Sequence of chain 1.B:
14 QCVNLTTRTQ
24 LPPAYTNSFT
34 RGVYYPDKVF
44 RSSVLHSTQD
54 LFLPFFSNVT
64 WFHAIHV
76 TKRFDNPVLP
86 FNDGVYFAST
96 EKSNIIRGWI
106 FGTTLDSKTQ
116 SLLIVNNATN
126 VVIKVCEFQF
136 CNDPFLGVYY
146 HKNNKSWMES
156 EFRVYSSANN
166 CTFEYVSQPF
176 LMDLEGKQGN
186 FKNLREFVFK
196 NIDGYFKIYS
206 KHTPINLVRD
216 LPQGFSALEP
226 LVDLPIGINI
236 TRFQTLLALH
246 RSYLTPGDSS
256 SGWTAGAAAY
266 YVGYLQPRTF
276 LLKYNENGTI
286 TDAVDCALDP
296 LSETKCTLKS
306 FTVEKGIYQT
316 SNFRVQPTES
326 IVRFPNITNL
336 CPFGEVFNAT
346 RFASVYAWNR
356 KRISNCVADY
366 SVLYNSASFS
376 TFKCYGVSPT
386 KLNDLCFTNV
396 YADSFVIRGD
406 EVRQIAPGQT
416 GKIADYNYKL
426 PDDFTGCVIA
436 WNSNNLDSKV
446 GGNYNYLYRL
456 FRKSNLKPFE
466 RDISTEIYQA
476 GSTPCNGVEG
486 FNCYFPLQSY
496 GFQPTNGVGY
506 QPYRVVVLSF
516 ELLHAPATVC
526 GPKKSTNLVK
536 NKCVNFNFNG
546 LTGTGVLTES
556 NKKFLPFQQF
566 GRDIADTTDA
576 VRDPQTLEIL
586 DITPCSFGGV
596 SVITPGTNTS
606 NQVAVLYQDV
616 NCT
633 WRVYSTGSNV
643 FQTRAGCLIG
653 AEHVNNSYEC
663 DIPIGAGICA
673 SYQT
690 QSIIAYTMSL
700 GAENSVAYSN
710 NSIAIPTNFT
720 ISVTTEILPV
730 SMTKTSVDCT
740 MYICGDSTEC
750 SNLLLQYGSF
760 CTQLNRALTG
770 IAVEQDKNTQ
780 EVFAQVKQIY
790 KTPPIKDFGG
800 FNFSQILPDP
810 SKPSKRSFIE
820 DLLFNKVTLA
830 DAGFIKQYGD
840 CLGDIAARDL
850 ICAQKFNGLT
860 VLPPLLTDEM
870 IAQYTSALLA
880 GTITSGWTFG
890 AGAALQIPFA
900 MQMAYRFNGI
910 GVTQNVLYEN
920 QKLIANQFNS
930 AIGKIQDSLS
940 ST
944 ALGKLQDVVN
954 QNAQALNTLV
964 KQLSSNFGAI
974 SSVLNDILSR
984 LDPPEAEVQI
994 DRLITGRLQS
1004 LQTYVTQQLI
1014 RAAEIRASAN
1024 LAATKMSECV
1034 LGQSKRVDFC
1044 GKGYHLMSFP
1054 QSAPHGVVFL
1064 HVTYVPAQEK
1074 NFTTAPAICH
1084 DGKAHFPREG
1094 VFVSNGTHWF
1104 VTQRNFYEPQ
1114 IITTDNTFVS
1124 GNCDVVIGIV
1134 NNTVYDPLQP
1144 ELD

The protein below binds the small molecule below.
Small molecule (SMILES): CC(=O)N[C@H]1[C@H](O[C@H]2[C@H](O)[C@@H](NC(C)=O)CO[C@@H]2CO)O[C@H](CO)[C@@H](O)[C@@H]1O

Binding-site contacts:
Ligand atom C5 contacts residue ASN717 of chain 1.B at 3.6 Å.
Ligand atom O6 contacts residue LEU922 of chain 1.B at 4.5 Å.
Ligand atom N2 contacts residue ASN717 of chain 1.B at 2.9 Å (h-bond).
Ligand atom O7 contacts residue LEU922 of chain 1.B at 4.0 Å.
Ligand atom O5 contacts residue ASN717 of chain 1.B at 2.3 Å (h-bond).
Ligand atom O7 contacts residue ASN717 of chain 1.B at 3.6 Å.
Ligand atom O5 contacts residue GLN1071 of chain 1.B at 4.1 Å.
Ligand atom C4 contacts residue ASN717 of chain 1.B at 4.2 Å.
Ligand atom C5 contacts residue LEU922 of chain 1.B at 4.0 Å (hydrophobic).
Ligand atom C1 contacts residue GLN1071 of chain 1.B at 4.3 Å.
Ligand atom C7 contacts residue GLN1071 of chain 1.B at 4.3 Å.
Ligand atom C8 contacts residue LEU922 of chain 1.B at 3.9 Å (hydrophobic).
Ligand atom C7 contacts residue LEU922 of chain 1.B at 3.9 Å (hydrophobic).
Ligand atom O7 contacts residue GLN1071 of chain 1.B at 3.4 Å (h-bond).
Ligand atom O6 contacts residue GLN926 of chain 1.B at 3.2 Å (h-bond).
Ligand atom C3 contacts residue ASN717 of chain 1.B at 3.8 Å.
Ligand atom O4 contacts residue LEU922 of chain 1.B at 4.2 Å.
Ligand atom C2 contacts residue ASN717 of chain 1.B at 2.5 Å.
Ligand atom C1 contacts residue ASN717 of chain 1.B at 1.4 Å.
Ligand atom C7 contacts residue ASN717 of chain 1.B at 3.5 Å.